Binding-site contacts:
Ligand atom C4 contacts residue ASN100 of chain 1.B at 4.3 Å.
Ligand atom N2 contacts residue ASN100 of chain 1.B at 2.9 Å (h-bond).
Ligand atom C7 contacts residue ASN100 of chain 1.B at 3.2 Å.
Ligand atom C5 contacts residue ASN100 of chain 1.B at 3.8 Å.
Ligand atom C3 contacts residue ASN100 of chain 1.B at 3.9 Å.
Ligand atom C1 contacts residue SER102 of chain 1.B at 4.5 Å.
Ligand atom C8 contacts residue ASN100 of chain 1.B at 4.4 Å.
Ligand atom O5 contacts residue ASN100 of chain 1.B at 2.4 Å (h-bond).
Ligand atom C5 contacts residue SER102 of chain 1.B at 4.4 Å.
Ligand atom O7 contacts residue ASN100 of chain 1.B at 3.0 Å (h-bond).
Ligand atom O4 contacts residue ILE130 of chain 1.B at 3.3 Å.
Ligand atom C4 contacts residue ILE130 of chain 1.B at 4.0 Å (hydrophobic).
Ligand atom C1 contacts residue ASN100 of chain 1.B at 1.5 Å.
Ligand atom O5 contacts residue SER102 of chain 1.B at 3.1 Å (h-bond).
Ligand atom C2 contacts residue ASN100 of chain 1.B at 2.5 Å.
Ligand atom C6 contacts residue SER102 of chain 1.B at 4.2 Å.
Ligand atom C6 contacts residue ILE130 of chain 1.B at 3.9 Å (hydrophobic).
Ligand atom C5 contacts residue SER102 of chain 1.B at 4.2 Å.
Ligand atom C6 contacts residue TRP103 of chain 1.B at 3.2 Å (hydrophobic).
Ligand atom O5 contacts residue SER102 of chain 1.B at 3.6 Å (h-bond).
Ligand atom C6 contacts residue SER102 of chain 1.B at 4.0 Å.
Ligand atom C1 contacts residue SER102 of chain 1.B at 3.8 Å.

The small molecule below binds the protein below.
Small molecule (SMILES): CC(=O)N[C@H]1CO[C@H](CO[C@@H]2O[C@@H](C)[C@@H](O)[C@@H](O)[C@@H]2O)[C@@H](O)[C@@H]1O

Sequence of chain 1.B:
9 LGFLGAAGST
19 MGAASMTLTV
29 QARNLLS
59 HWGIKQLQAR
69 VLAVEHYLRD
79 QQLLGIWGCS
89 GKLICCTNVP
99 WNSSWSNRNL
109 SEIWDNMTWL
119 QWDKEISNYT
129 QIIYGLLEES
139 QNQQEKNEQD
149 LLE